Binding-site contacts:
Ligand atom C6 contacts residue LYS157 of chain 49.A at 3.8 Å.
Ligand atom C2 contacts residue ASN153 of chain 49.A at 2.5 Å.
Ligand atom O6 contacts residue LYS157 of chain 49.A at 3.8 Å.
Ligand atom C5 contacts residue ASN153 of chain 49.A at 3.7 Å.
Ligand atom C7 contacts residue ASN153 of chain 49.A at 3.7 Å.
Ligand atom C6 contacts residue HIS158 of chain 49.A at 3.8 Å.
Ligand atom C8 contacts residue GLY102 of chain 49.C at 3.3 Å.
Ligand atom O5 contacts residue THR155 of chain 49.A at 4.3 Å.
Ligand atom O5 contacts residue HIS149 of chain 49.A at 4.1 Å.
Ligand atom C5 contacts residue HIS158 of chain 49.A at 4.1 Å.
Ligand atom C1 contacts residue HIS149 of chain 49.A at 4.0 Å.
Ligand atom C1 contacts residue THR155 of chain 49.A at 3.9 Å.
Ligand atom C1 contacts residue HIS158 of chain 49.A at 4.0 Å.
Ligand atom O5 contacts residue HIS158 of chain 49.A at 3.1 Å.
Ligand atom O7 contacts residue ASN153 of chain 49.A at 4.0 Å.
Ligand atom O7 contacts residue HIS149 of chain 49.A at 3.3 Å.
Ligand atom N2 contacts residue HIS149 of chain 49.A at 4.3 Å.
Ligand atom C3 contacts residue ASN153 of chain 49.A at 3.8 Å.
Ligand atom O3 contacts residue HIS149 of chain 49.A at 4.4 Å.
Ligand atom C7 contacts residue HIS149 of chain 49.A at 4.2 Å.
Ligand atom C1 contacts residue ASN153 of chain 49.A at 1.4 Å.
Ligand atom N2 contacts residue ASN153 of chain 49.A at 2.9 Å (h-bond).
Ligand atom C2 contacts residue HIS149 of chain 49.A at 3.6 Å.
Ligand atom O5 contacts residue ASN153 of chain 49.A at 2.4 Å (h-bond).
Ligand atom C5 contacts residue LYS157 of chain 49.A at 4.1 Å.
Ligand atom C8 contacts residue TRP101 of chain 49.C at 3.6 Å (hydrophobic).
Ligand atom C4 contacts residue ASN153 of chain 49.A at 4.2 Å.
Ligand atom C8 contacts residue ASN103 of chain 49.C at 4.5 Å.

Sequence of chain 49.C:
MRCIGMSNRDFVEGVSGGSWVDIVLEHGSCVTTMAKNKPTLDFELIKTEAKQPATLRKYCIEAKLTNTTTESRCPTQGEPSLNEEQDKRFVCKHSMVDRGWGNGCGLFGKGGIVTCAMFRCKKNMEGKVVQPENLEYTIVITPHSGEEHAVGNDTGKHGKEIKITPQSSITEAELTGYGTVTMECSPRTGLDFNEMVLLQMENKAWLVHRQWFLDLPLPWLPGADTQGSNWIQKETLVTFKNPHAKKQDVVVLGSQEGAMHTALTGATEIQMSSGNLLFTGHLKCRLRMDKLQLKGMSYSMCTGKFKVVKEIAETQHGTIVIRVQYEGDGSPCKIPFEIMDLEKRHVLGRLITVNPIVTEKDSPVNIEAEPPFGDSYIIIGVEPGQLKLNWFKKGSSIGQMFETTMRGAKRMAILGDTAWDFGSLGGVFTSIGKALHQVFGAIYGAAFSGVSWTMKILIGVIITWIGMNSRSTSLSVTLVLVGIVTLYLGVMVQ

Sequence of chain 49.A:
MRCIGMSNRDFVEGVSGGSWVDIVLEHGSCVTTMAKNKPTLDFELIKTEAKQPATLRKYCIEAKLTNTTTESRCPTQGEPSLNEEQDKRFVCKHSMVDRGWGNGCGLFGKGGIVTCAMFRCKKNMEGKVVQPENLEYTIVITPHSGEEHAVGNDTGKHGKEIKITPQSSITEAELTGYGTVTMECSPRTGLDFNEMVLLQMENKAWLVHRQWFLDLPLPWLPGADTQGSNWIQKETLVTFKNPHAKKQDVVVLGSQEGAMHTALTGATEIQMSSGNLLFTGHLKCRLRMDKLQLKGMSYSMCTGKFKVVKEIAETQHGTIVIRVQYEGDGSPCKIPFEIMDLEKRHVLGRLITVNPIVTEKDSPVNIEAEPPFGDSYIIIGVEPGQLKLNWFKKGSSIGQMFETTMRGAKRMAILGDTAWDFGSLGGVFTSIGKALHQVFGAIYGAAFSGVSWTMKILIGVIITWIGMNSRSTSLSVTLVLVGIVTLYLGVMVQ

A small-molecule ligand and the protein it binds are described below.
Small molecule (SMILES): CC(=O)N[C@@H]1[C@@H](O)[C@H](O)[C@@H](CO)O[C@H]1O